Sequence of chain 2.B:
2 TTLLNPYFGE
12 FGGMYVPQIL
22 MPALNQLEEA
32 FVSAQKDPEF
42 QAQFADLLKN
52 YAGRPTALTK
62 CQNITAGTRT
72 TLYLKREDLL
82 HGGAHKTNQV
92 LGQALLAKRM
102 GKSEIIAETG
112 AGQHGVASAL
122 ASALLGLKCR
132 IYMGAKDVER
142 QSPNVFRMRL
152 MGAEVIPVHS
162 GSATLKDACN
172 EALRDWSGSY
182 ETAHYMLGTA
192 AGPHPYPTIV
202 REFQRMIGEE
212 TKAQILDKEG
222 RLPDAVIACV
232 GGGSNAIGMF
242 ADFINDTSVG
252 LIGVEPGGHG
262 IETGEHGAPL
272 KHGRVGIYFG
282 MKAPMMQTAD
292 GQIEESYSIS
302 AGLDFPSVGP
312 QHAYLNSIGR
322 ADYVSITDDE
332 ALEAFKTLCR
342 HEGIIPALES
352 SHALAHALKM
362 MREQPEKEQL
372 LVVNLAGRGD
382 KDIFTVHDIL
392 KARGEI

The protein below binds the small molecule below.
Small molecule (SMILES): Cc1ncc(COP(=O)(O)O)c(/C=N/C(CO)C(=O)O)c1O

Binding-site contacts:
Ligand atom O3 contacts residue GLN114 of chain 2.B at 2.9 Å (h-bond).
Ligand atom O2P contacts residue SER235 of chain 2.B at 2.6 Å (h-bond).
Ligand atom N1 contacts residue GLU350 of chain 2.B at 3.4 Å.
Ligand atom O contacts residue GOL1 of chain 2.DA at 2.9 Å (h-bond).
Ligand atom N contacts residue LYS87 of chain 2.B at 3.5 Å.
Ligand atom O1P contacts residue ASN236 of chain 2.B at 2.8 Å (h-bond).
Ligand atom OXT contacts residue HIS115 of chain 2.B at 2.9 Å (h-bond).
Ligand atom O4P contacts residue LYS87 of chain 2.B at 3.2 Å (salt-bridge).
Ligand atom CB contacts residue GOL1 of chain 2.DA at 3.4 Å.
Ligand atom C6 contacts residue GLU350 of chain 2.B at 3.6 Å.
Ligand atom O1P contacts residue HIS86 of chain 2.B at 3.1 Å (h-bond).
Ligand atom C contacts residue HIS115 of chain 2.B at 3.5 Å.
Ligand atom C5 contacts residue GLY303 of chain 2.B at 3.6 Å.
Ligand atom OXT contacts residue GLN114 of chain 2.B at 3.0 Å (h-bond).
Ligand atom CB contacts residue ASP305 of chain 2.B at 3.2 Å.
Ligand atom CB contacts residue GLY303 of chain 2.B at 3.6 Å.
Ligand atom C4A contacts residue LYS87 of chain 2.B at 3.4 Å.
Ligand atom OXT contacts residue THR110 of chain 2.B at 3.4 Å (h-bond).
Ligand atom C4A contacts residue GLY303 of chain 2.B at 2.9 Å.
Ligand atom O2P contacts residue GLY234 of chain 2.B at 3.5 Å (h-bond).
Ligand atom O1P contacts residue SER235 of chain 2.B at 3.2 Å (h-bond).
Ligand atom O3P contacts residue GLY233 of chain 2.B at 3.0 Å (h-bond).
Ligand atom N contacts residue GLY303 of chain 2.B at 3.5 Å (h-bond).
Ligand atom O3P contacts residue GLY232 of chain 2.B at 2.9 Å (h-bond).
Ligand atom C4 contacts residue GLY303 of chain 2.B at 3.4 Å.
Ligand atom O contacts residue GLY111 of chain 2.B at 3.0 Å (h-bond).
Ligand atom C2A contacts residue GLU350 of chain 2.B at 3.5 Å.
Ligand atom O3P contacts residue SER235 of chain 2.B at 3.6 Å.
Ligand atom C5A contacts residue GLY303 of chain 2.B at 3.4 Å.
Ligand atom OG contacts residue ASP305 of chain 2.B at 2.6 Å (salt-bridge).
Ligand atom OXT contacts residue GLY113 of chain 2.B at 3.5 Å (h-bond).
Ligand atom C contacts residue THR110 of chain 2.B at 3.4 Å.
Ligand atom O2P contacts residue THR190 of chain 2.B at 2.6 Å (h-bond).
Ligand atom O2P contacts residue LYS87 of chain 2.B at 3.3 Å (salt-bridge).
Ligand atom O3P contacts residue GLY234 of chain 2.B at 2.8 Å (h-bond).
Ligand atom OG contacts residue GLY111 of chain 2.B at 3.5 Å.
Ligand atom O contacts residue HIS115 of chain 2.B at 3.4 Å.
Ligand atom OG contacts residue ALA112 of chain 2.B at 2.9 Å (h-bond).
Ligand atom O contacts residue THR110 of chain 2.B at 2.7 Å (h-bond).
Ligand atom P contacts residue SER235 of chain 2.B at 3.4 Å.